Sequence of chain 1.A:
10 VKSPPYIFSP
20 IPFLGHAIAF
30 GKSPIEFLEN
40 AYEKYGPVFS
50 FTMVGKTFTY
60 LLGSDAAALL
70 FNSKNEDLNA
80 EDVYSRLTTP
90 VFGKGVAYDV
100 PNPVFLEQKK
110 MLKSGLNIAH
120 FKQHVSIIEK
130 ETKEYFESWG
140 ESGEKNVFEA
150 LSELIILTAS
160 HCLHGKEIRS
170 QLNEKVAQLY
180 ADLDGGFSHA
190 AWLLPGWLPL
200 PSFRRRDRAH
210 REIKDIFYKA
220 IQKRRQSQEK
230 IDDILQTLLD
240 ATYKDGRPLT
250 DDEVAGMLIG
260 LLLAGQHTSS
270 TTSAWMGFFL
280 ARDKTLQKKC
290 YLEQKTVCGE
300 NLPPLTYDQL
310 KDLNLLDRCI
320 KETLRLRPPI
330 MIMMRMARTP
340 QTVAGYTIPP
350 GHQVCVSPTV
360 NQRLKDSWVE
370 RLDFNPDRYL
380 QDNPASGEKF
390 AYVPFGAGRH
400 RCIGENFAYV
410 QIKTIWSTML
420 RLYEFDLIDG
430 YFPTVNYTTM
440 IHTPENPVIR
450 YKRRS

Binding-site contacts:
Ligand atom C9 contacts residue GLY259 of chain 1.A at 3.6 Å.
Ligand atom C9 contacts residue ECN1 of chain 1.G at 0.2 Å.
Ligand atom C3 contacts residue ECN1 of chain 1.G at 0.1 Å.
Ligand atom C11 contacts residue ECN1 of chain 1.G at 0.5 Å.
Ligand atom N19 contacts residue HEM1 of chain 1.F at 2.2 Å.
Ligand atom C6 contacts residue HEM1 of chain 1.F at 3.1 Å.
Ligand atom C14 contacts residue ECN1 of chain 1.G at 0.5 Å.
Ligand atom C10 contacts residue ECN1 of chain 1.G at 0.5 Å.
Ligand atom CL8 contacts residue TYR83 of chain 1.A at 3.6 Å.
Ligand atom O20 contacts residue ECN1 of chain 1.G at 0.9 Å (h-bond).
Ligand atom C17 contacts residue ECN1 of chain 1.G at 0.8 Å.
Ligand atom C19 contacts residue ECN1 of chain 1.G at 0.3 Å.
Ligand atom C13 contacts residue ECN1 of chain 1.G at 0.8 Å.
Ligand atom C3 contacts residue HEM1 of chain 1.F at 3.1 Å.
Ligand atom C7 contacts residue ECN1 of chain 1.G at 0.3 Å.
Ligand atom N1 contacts residue ILE329 of chain 1.A at 3.4 Å.
Ligand atom CL2 contacts residue GLY259 of chain 1.A at 3.3 Å.
Ligand atom CL4 contacts residue ECN1 of chain 1.G at 0.7 Å.
Ligand atom C1 contacts residue ECN1 of chain 1.G at 0.7 Å.
Ligand atom C9 contacts residue ALA263 of chain 1.A at 3.5 Å (hydrophobic).
Ligand atom C10 contacts residue HEM1 of chain 1.F at 3.6 Å.
Ligand atom C15 contacts residue ECN1 of chain 1.G at 0.4 Å.
Ligand atom C21 contacts residue ECN1 of chain 1.G at 0.8 Å.
Ligand atom CL4 contacts residue TYR83 of chain 1.A at 3.5 Å.
Ligand atom CL8 contacts residue ECN1 of chain 1.G at 1.6 Å.
Ligand atom C5 contacts residue THR87 of chain 1.A at 3.4 Å.
Ligand atom N1 contacts residue ECN1 of chain 1.G at 0.3 Å (h-bond).
Ligand atom C5 contacts residue ECN1 of chain 1.G at 1.2 Å.
Ligand atom C16 contacts residue ECN1 of chain 1.G at 0.7 Å.
Ligand atom C6 contacts residue ECN1 of chain 1.G at 0.2 Å.
Ligand atom C8 contacts residue ECN1 of chain 1.G at 1.1 Å.
Ligand atom C8 contacts residue TYR97 of chain 1.A at 3.5 Å (hydrophobic).
Ligand atom C20 contacts residue ECN1 of chain 1.G at 1.0 Å.
Ligand atom C2 contacts residue ECN1 of chain 1.G at 0.7 Å.
Ligand atom C6 contacts residue ALA263 of chain 1.A at 3.3 Å (hydrophobic).
Ligand atom C19 contacts residue ILE329 of chain 1.A at 3.5 Å (hydrophobic).
Ligand atom C3 contacts residue ILE329 of chain 1.A at 3.5 Å (hydrophobic).
Ligand atom N19 contacts residue ECN1 of chain 1.G at 0.2 Å (h-bond).
Ligand atom C15 contacts residue TYR83 of chain 1.A at 3.5 Å (hydrophobic).
Ligand atom CL2 contacts residue ECN1 of chain 1.G at 0.8 Å.

The small molecule below binds the protein below.
Small molecule (SMILES): Clc1ccc(CO[C@@H](Cn2ccnc2)c2ccc(Cl)cc2Cl)cc1